Sequence of chain 3.E:
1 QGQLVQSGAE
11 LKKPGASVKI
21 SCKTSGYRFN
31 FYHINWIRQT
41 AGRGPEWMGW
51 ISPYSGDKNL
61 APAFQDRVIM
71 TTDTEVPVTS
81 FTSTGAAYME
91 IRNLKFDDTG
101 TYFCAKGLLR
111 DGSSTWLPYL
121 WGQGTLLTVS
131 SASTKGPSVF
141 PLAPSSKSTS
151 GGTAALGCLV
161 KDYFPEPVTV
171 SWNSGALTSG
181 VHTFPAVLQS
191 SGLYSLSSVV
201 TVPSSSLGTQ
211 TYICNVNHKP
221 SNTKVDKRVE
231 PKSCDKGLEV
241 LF

Sequence of chain 3.A:
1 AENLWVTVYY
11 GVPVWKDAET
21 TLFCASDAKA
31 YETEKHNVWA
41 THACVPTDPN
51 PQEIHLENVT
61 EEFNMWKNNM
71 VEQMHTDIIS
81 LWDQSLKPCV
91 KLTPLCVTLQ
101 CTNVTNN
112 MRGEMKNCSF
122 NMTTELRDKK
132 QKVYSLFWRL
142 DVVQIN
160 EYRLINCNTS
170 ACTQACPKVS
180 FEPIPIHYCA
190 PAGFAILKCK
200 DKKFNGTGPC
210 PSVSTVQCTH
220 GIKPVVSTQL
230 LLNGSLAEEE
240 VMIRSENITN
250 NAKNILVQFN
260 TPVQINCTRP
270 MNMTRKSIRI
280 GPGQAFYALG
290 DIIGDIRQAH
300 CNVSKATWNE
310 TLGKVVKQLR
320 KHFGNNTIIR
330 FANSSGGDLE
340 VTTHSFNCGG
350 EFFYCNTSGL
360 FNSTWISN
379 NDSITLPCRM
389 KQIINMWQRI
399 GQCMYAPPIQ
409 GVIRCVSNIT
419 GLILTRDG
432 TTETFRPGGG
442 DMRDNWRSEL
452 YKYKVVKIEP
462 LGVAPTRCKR

The protein below binds the small molecule below.
Small molecule (SMILES): CC(=O)N[C@H]1[C@H](O[C@H]2[C@H](O)[C@@H](NC(C)=O)CO[C@@H]2CO)O[C@H](CO)[C@@H](O)[C@@H]1O

Binding-site contacts:
Ligand atom C7 contacts residue ILE247 of chain 3.A at 4.5 Å (hydrophobic).
Ligand atom C7 contacts residue SER244 of chain 3.A at 4.3 Å.
Ligand atom C8 contacts residue ILE247 of chain 3.A at 4.3 Å (hydrophobic).
Ligand atom C7 contacts residue ASN204 of chain 3.A at 3.2 Å.
Ligand atom C5 contacts residue THR206 of chain 3.A at 4.1 Å.
Ligand atom O7 contacts residue ASN204 of chain 3.A at 3.1 Å (h-bond).
Ligand atom N2 contacts residue THR206 of chain 3.A at 4.5 Å.
Ligand atom O7 contacts residue ILE247 of chain 3.A at 3.7 Å.
Ligand atom C5 contacts residue ASN204 of chain 3.A at 3.7 Å.
Ligand atom C8 contacts residue PRO77 of chain 3.E at 3.3 Å (hydrophobic).
Ligand atom C1 contacts residue THR206 of chain 3.A at 3.9 Å.
Ligand atom C3 contacts residue ASN204 of chain 3.A at 3.8 Å.
Ligand atom C8 contacts residue ASN204 of chain 3.A at 4.4 Å.
Ligand atom O7 contacts residue PRO208 of chain 3.A at 4.4 Å.
Ligand atom C8 contacts residue GLU245 of chain 3.A at 4.1 Å.
Ligand atom C4 contacts residue ASN204 of chain 3.A at 4.3 Å.
Ligand atom C6 contacts residue ASN204 of chain 3.A at 4.4 Å.
Ligand atom C8 contacts residue SER244 of chain 3.A at 3.2 Å.
Ligand atom C2 contacts residue ASN204 of chain 3.A at 2.5 Å.
Ligand atom O5 contacts residue ASN204 of chain 3.A at 2.4 Å (h-bond).
Ligand atom C1 contacts residue ASN204 of chain 3.A at 1.4 Å.
Ligand atom O6 contacts residue ASN204 of chain 3.A at 3.9 Å.
Ligand atom N2 contacts residue ASN204 of chain 3.A at 2.9 Å (h-bond).
Ligand atom O5 contacts residue THR206 of chain 3.A at 4.0 Å.
Ligand atom C7 contacts residue PRO77 of chain 3.E at 4.3 Å (hydrophobic).
Ligand atom O6 contacts residue THR206 of chain 3.A at 4.3 Å.